Binding-site contacts:
Ligand atom C1 contacts residue ASN118 of chain 1.A at 1.4 Å.
Ligand atom O6 contacts residue TYR135 of chain 1.A at 4.5 Å.
Ligand atom C7 contacts residue ASP290 of chain 1.A at 4.0 Å.
Ligand atom C7 contacts residue VAL104 of chain 1.A at 4.0 Å (hydrophobic).
Ligand atom N2 contacts residue ASN118 of chain 1.A at 3.1 Å (h-bond).
Ligand atom O6 contacts residue ASP290 of chain 1.A at 4.4 Å.
Ligand atom C4 contacts residue TYR135 of chain 1.A at 4.2 Å (hydrophobic).
Ligand atom O7 contacts residue ASN106 of chain 1.A at 4.3 Å.
Ligand atom O3 contacts residue TYR135 of chain 1.A at 4.0 Å.
Ligand atom C1 contacts residue TYR135 of chain 1.A at 3.5 Å (hydrophobic).
Ligand atom C8 contacts residue ASN106 of chain 1.A at 3.5 Å.
Ligand atom O7 contacts residue ASN118 of chain 1.A at 3.9 Å.
Ligand atom C2 contacts residue TYR135 of chain 1.A at 3.9 Å (hydrophobic).
Ligand atom C8 contacts residue ASP290 of chain 1.A at 3.3 Å.
Ligand atom C5 contacts residue TYR135 of chain 1.A at 3.7 Å (hydrophobic).
Ligand atom O5 contacts residue TYR135 of chain 1.A at 4.0 Å.
Ligand atom C3 contacts residue ASP290 of chain 1.A at 4.4 Å.
Ligand atom C4 contacts residue ASN118 of chain 1.A at 4.2 Å.
Ligand atom N2 contacts residue TYR135 of chain 1.A at 3.6 Å.
Ligand atom N2 contacts residue ASP290 of chain 1.A at 3.6 Å (salt-bridge).
Ligand atom C5 contacts residue ASN118 of chain 1.A at 3.6 Å.
Ligand atom C3 contacts residue ASN118 of chain 1.A at 3.8 Å.
Ligand atom C2 contacts residue ASN118 of chain 1.A at 2.5 Å.
Ligand atom O4 contacts residue TYR135 of chain 1.A at 3.9 Å.
Ligand atom C3 contacts residue TYR135 of chain 1.A at 3.6 Å (hydrophobic).
Ligand atom O3 contacts residue ASP290 of chain 1.A at 3.9 Å.
Ligand atom C8 contacts residue VAL104 of chain 1.A at 4.4 Å (hydrophobic).
Ligand atom O7 contacts residue VAL104 of chain 1.A at 3.2 Å.
Ligand atom C7 contacts residue ASN118 of chain 1.A at 3.7 Å.
Ligand atom O5 contacts residue ASN118 of chain 1.A at 2.2 Å (h-bond).
Ligand atom O6 contacts residue ASN118 of chain 1.A at 4.4 Å.

Sequence of chain 1.A:
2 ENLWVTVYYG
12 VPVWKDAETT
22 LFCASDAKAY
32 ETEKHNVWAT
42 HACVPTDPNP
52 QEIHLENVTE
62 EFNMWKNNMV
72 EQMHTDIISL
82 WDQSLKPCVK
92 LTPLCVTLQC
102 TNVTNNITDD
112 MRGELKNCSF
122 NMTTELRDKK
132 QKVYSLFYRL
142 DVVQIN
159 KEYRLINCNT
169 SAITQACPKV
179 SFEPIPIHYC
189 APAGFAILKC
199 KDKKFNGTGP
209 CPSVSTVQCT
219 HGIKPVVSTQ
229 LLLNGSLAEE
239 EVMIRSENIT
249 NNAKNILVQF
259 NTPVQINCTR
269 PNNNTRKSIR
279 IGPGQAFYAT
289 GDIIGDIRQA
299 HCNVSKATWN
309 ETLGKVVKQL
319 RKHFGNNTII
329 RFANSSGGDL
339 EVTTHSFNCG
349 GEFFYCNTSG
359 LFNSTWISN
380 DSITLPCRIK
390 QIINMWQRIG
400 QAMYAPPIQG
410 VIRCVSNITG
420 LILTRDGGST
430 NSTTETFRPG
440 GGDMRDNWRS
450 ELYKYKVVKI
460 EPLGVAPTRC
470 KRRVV

A small-molecule ligand and the protein it binds are described below.
Small molecule (SMILES): CC(=O)N[C@H]1[C@H](O[C@H]2[C@H](O)[C@@H](NC(C)=O)CO[C@@H]2CO)O[C@H](CO)[C@@H](O)[C@@H]1O